Sequence of chain 1.A:
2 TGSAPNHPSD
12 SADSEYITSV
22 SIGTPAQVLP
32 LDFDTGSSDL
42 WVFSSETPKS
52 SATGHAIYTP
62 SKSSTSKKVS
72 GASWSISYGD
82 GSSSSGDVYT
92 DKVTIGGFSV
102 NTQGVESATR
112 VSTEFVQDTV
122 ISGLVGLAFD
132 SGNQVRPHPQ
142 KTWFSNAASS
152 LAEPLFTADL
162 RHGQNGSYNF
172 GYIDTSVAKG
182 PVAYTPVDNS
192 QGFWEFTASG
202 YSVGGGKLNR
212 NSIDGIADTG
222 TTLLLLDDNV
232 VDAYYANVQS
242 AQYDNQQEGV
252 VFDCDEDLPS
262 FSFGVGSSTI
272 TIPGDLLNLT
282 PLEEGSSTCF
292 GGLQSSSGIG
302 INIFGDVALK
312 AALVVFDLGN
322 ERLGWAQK

Binding-site contacts:
Ligand atom O contacts residue ASP81 of chain 1.A at 3.2 Å (salt-bridge).
Ligand atom CH contacts residue ASP35 of chain 1.A at 3.2 Å.
Ligand atom O contacts residue THR223 of chain 1.A at 3.0 Å (h-bond).
Ligand atom N contacts residue THR222 of chain 1.A at 3.7 Å.
Ligand atom O contacts residue TYR79 of chain 1.A at 3.6 Å.
Ligand atom C contacts residue GLY37 of chain 1.A at 3.6 Å.
Ligand atom CA contacts residue ASP81 of chain 1.A at 3.5 Å.
Ligand atom OH contacts residue ASP35 of chain 1.A at 2.7 Å (salt-bridge).
Ligand atom O contacts residue PHE194 of chain 1.A at 3.5 Å.
Ligand atom N contacts residue GLY221 of chain 1.A at 3.1 Å (h-bond).
Ligand atom CG1 contacts residue THR222 of chain 1.A at 3.6 Å.
Ligand atom OH contacts residue ASP219 of chain 1.A at 2.5 Å (salt-bridge).
Ligand atom CH contacts residue ASP219 of chain 1.A at 3.6 Å.
Ligand atom OH contacts residue GLY221 of chain 1.A at 3.6 Å.
Ligand atom OH contacts residue SER78 of chain 1.A at 2.9 Å (h-bond).
Ligand atom O contacts residue THR222 of chain 1.A at 3.3 Å.
Ligand atom O contacts residue GLY80 of chain 1.A at 3.1 Å (h-bond).
Ligand atom CD1 contacts residue PHE194 of chain 1.A at 3.6 Å (hydrophobic).
Ligand atom CG1 contacts residue GLY221 of chain 1.A at 3.6 Å.
Ligand atom CM contacts residue GLY37 of chain 1.A at 3.6 Å.
Ligand atom N contacts residue ASP81 of chain 1.A at 3.0 Å (salt-bridge).
Ligand atom CB contacts residue SER38 of chain 1.A at 3.6 Å.
Ligand atom CA contacts residue THR222 of chain 1.A at 3.5 Å.
Ligand atom CB contacts residue ASP35 of chain 1.A at 3.5 Å.
Ligand atom O contacts residue TYR79 of chain 1.A at 3.3 Å.
Ligand atom CG contacts residue GLY221 of chain 1.A at 3.5 Å.
Ligand atom CG1 contacts residue SER15 of chain 1.A at 3.1 Å.
Ligand atom OH contacts residue TYR79 of chain 1.A at 3.5 Å.
Ligand atom N contacts residue GLY37 of chain 1.A at 3.0 Å (h-bond).
Ligand atom CD2 contacts residue SER83 of chain 1.A at 3.6 Å.
Ligand atom CG1 contacts residue THR223 of chain 1.A at 2.7 Å.
Ligand atom CD1 contacts residue ASP33 of chain 1.A at 3.5 Å.
Ligand atom CB contacts residue THR223 of chain 1.A at 3.5 Å.
Ligand atom CG2 contacts residue ASP81 of chain 1.A at 3.5 Å.
Ligand atom CD2 contacts residue TYR79 of chain 1.A at 3.5 Å (hydrophobic).
Ligand atom N contacts residue THR223 of chain 1.A at 2.8 Å (h-bond).
Ligand atom CB contacts residue GLY221 of chain 1.A at 3.3 Å.
Ligand atom CM contacts residue ASP219 of chain 1.A at 3.4 Å.
Ligand atom O contacts residue GLY80 of chain 1.A at 2.8 Å (h-bond).
Ligand atom CM contacts residue SER78 of chain 1.A at 3.5 Å.

A protein and the small-molecule ligand that binds it are described below.
Small molecule (SMILES): CC(C)CC(=O)N[C@H](C(=O)N[C@H](C(=O)N[C@@H](CC(C)C)[C@@H](O)CC(=O)N[C@@H](C)C(=O)N[C@@H](CC(C)C)[C@@H](O)CC(=O)O)C(C)C)C(C)C